The protein below binds the small molecule below.
Small molecule (SMILES): c1cc(N2CCNCC2)c2cc[nH]c2c1

Binding-site contacts:
Ligand atom C15 contacts residue ASP91 of chain 1.B at 4.2 Å.
Ligand atom C11 contacts residue ASP91 of chain 1.B at 3.9 Å.
Ligand atom N7 contacts residue ASN252 of chain 1.B at 4.2 Å.
Ligand atom C15 contacts residue TRP245 of chain 1.B at 3.6 Å (hydrophobic).
Ligand atom C9 contacts residue SER181 of chain 1.B at 3.9 Å.
Ligand atom C11 contacts residue VAL92 of chain 1.B at 3.8 Å (hydrophobic).
Ligand atom N10 contacts residue PHE248 of chain 1.B at 4.0 Å.
Ligand atom N13 contacts residue PHE248 of chain 1.B at 3.9 Å.
Ligand atom C14 contacts residue TRP245 of chain 1.B at 3.7 Å (hydrophobic).
Ligand atom C9 contacts residue SER185 of chain 1.B at 3.9 Å.
Ligand atom C5 contacts residue PHE171 of chain 1.B at 3.8 Å (hydrophobic).
Ligand atom N13 contacts residue ASN271 of chain 1.B at 3.1 Å (h-bond).
Ligand atom C14 contacts residue ASP91 of chain 1.B at 3.2 Å.
Ligand atom N7 contacts residue SER181 of chain 1.B at 2.6 Å (h-bond).
Ligand atom C2 contacts residue PHE249 of chain 1.B at 3.6 Å (hydrophobic).
Ligand atom C11 contacts residue PHE171 of chain 1.B at 4.2 Å (hydrophobic).
Ligand atom C1 contacts residue SER185 of chain 1.B at 4.0 Å.
Ligand atom C2 contacts residue VAL92 of chain 1.B at 3.6 Å (hydrophobic).
Ligand atom N13 contacts residue ASP91 of chain 1.B at 3.4 Å (salt-bridge).
Ligand atom C9 contacts residue VAL92 of chain 1.B at 3.9 Å (hydrophobic).
Ligand atom C4 contacts residue PHE249 of chain 1.B at 4.0 Å (hydrophobic).
Ligand atom C14 contacts residue ASN271 of chain 1.B at 4.1 Å.
Ligand atom C8 contacts residue SER181 of chain 1.B at 3.5 Å.
Ligand atom N10 contacts residue VAL92 of chain 1.B at 4.2 Å.
Ligand atom C3 contacts residue VAL92 of chain 1.B at 3.6 Å (hydrophobic).
Ligand atom C12 contacts residue ASP91 of chain 1.B at 3.2 Å.
Ligand atom C8 contacts residue VAL92 of chain 1.B at 3.9 Å (hydrophobic).
Ligand atom C6 contacts residue ASN252 of chain 1.B at 3.7 Å.
Ligand atom C1 contacts residue PHE249 of chain 1.B at 3.7 Å (hydrophobic).
Ligand atom C2 contacts residue VAL95 of chain 1.B at 4.0 Å (hydrophobic).
Ligand atom C15 contacts residue PHE248 of chain 1.B at 3.4 Å (hydrophobic).
Ligand atom C5 contacts residue PHE248 of chain 1.B at 4.1 Å (hydrophobic).
Ligand atom C3 contacts residue PHE249 of chain 1.B at 4.0 Å (hydrophobic).
Ligand atom C9 contacts residue PHE249 of chain 1.B at 3.8 Å (hydrophobic).
Ligand atom C6 contacts residue SER181 of chain 1.B at 3.5 Å.
Ligand atom C12 contacts residue ASN271 of chain 1.B at 4.1 Å.
Ligand atom C4 contacts residue VAL92 of chain 1.B at 3.8 Å (hydrophobic).
Ligand atom C8 contacts residue PHE249 of chain 1.B at 3.8 Å (hydrophobic).
Ligand atom C6 contacts residue PHE171 of chain 1.B at 3.8 Å (hydrophobic).
Ligand atom C1 contacts residue VAL92 of chain 1.B at 3.7 Å (hydrophobic).

Sequence of chain 1.B:
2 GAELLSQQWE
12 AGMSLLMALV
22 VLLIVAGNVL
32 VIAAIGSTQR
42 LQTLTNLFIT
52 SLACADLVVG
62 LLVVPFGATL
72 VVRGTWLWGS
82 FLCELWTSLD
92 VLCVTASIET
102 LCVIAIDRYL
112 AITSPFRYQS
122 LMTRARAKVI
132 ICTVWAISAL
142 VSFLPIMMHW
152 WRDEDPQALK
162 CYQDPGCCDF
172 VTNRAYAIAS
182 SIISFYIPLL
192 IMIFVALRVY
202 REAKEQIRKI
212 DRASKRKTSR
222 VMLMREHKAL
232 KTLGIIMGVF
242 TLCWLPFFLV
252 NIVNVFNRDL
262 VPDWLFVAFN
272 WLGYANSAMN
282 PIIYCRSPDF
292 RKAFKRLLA